Binding-site contacts:
Ligand atom O6 contacts residue GLY326 of chain 1.A at 2.7 Å (h-bond).
Ligand atom C6 contacts residue GLU327 of chain 1.A at 4.0 Å.
Ligand atom C6 contacts residue GLY326 of chain 1.A at 3.2 Å.
Ligand atom C5 contacts residue GLU327 of chain 1.A at 3.6 Å.
Ligand atom O5 contacts residue GLY326 of chain 1.A at 4.2 Å.
Ligand atom C7 contacts residue ASN330 of chain 1.A at 3.9 Å.
Ligand atom N2 contacts residue ASN330 of chain 1.A at 3.1 Å (h-bond).
Ligand atom O3 contacts residue ASN330 of chain 1.A at 4.2 Å.
Ligand atom O6 contacts residue GLU327 of chain 1.A at 3.8 Å.
Ligand atom O4 contacts residue ASN330 of chain 1.A at 4.4 Å.
Ligand atom C3 contacts residue ASN330 of chain 1.A at 3.8 Å.
Ligand atom C1 contacts residue GLU327 of chain 1.A at 3.5 Å.
Ligand atom C8 contacts residue ASN330 of chain 1.A at 4.2 Å.
Ligand atom C4 contacts residue ASN330 of chain 1.A at 4.2 Å.
Ligand atom O5 contacts residue ASN330 of chain 1.A at 2.4 Å (h-bond).
Ligand atom C5 contacts residue GLY326 of chain 1.A at 3.9 Å.
Ligand atom C2 contacts residue ASN330 of chain 1.A at 2.5 Å.
Ligand atom C5 contacts residue ASN330 of chain 1.A at 3.6 Å.
Ligand atom C1 contacts residue ASN330 of chain 1.A at 1.4 Å.
Ligand atom O5 contacts residue GLU327 of chain 1.A at 3.4 Å (salt-bridge).
Ligand atom O4 contacts residue GLU327 of chain 1.A at 4.4 Å.

The small molecule below binds the protein below.
Small molecule (SMILES): CC(=O)N[C@H]1[C@H](O[C@H]2[C@H](O)[C@@H](NC(C)=O)CO[C@@H]2CO)O[C@H](CO)[C@@H](O)[C@@H]1O

Sequence of chain 1.A:
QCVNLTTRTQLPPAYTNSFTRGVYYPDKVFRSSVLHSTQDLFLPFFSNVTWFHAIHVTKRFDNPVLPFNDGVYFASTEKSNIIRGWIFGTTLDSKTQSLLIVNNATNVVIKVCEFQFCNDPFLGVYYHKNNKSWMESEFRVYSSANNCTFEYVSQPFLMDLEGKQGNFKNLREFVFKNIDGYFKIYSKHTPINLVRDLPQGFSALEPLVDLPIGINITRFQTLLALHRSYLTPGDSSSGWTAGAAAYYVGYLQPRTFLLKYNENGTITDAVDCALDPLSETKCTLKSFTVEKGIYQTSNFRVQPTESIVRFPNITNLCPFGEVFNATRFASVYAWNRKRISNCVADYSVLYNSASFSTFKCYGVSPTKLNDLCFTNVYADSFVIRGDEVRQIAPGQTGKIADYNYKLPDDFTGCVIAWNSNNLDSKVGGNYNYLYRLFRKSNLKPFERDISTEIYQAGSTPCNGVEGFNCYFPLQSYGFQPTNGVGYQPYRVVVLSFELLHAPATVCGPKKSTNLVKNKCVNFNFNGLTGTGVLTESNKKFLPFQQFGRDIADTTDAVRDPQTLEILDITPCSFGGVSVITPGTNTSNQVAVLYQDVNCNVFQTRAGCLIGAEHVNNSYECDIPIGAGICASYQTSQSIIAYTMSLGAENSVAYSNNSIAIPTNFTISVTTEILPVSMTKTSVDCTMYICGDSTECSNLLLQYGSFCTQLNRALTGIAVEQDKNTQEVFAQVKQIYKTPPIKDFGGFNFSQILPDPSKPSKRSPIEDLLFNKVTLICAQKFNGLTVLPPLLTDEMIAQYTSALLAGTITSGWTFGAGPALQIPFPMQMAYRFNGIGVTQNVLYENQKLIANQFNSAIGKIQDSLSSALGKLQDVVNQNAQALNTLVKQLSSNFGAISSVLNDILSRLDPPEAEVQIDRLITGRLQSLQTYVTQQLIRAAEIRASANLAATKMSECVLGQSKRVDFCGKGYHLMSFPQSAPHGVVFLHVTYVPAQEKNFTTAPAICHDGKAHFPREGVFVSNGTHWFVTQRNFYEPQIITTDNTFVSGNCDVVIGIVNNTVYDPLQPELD